The protein below binds the small molecule below.
Small molecule (SMILES): Nc1nc2c(ncn2[C@@H]2O[C@H](CO[P](=O)(O)O[P](=O)(O)OP(=O)(O)O)[C@@H](O[P](=O)(O)OC[C@H]3O[C@@H](n4cnc5c(N)ncnc54)[C@H](O)[C@@H]3O[P](=O)(O)OC[C@H]3O[C@@H](n4cnc5c(=O)nc(N)[nH]c54)[C@H](O)[C@@H]3O)[C@H]2O)c(=O)[nH]1

Binding-site contacts:
Ligand atom O3' contacts residue ATP1 of chain 1.N at 2.2 Å (h-bond).
Ligand atom O2' contacts residue MG1 of chain 1.M at 3.1 Å.
Ligand atom PA contacts residue PRO564 of chain 1.C at 3.0 Å.
Ligand atom O2' contacts residue ATP1 of chain 1.N at 3.4 Å (h-bond).
Ligand atom O1B contacts residue ASN568 of chain 1.C at 3.5 Å (h-bond).
Ligand atom N2 contacts residue ALA426 of chain 1.D at 3.3 Å (h-bond).
Ligand atom OP1 contacts residue LYS1073 of chain 1.C at 1.9 Å (salt-bridge).
Ligand atom C2' contacts residue MG1 of chain 1.M at 3.8 Å.
Ligand atom O3' contacts residue MG1 of chain 1.M at 3.0 Å.
Ligand atom P contacts residue LYS1065 of chain 1.C at 3.6 Å.
Ligand atom O3' contacts residue ASP460 of chain 1.D at 3.5 Å (salt-bridge).
Ligand atom O1A contacts residue PRO564 of chain 1.C at 2.6 Å.
Ligand atom OP1 contacts residue GLN688 of chain 1.C at 2.5 Å (h-bond).
Ligand atom C5' contacts residue LYS1073 of chain 1.C at 3.5 Å.
Ligand atom O3' contacts residue GLN688 of chain 1.C at 3.3 Å (h-bond).
Ligand atom C4' contacts residue MG1 of chain 1.M at 3.1 Å.
Ligand atom C5' contacts residue ASP462 of chain 1.D at 3.7 Å.
Ligand atom C3' contacts residue MG1 of chain 1.M at 3.4 Å.
Ligand atom O2' contacts residue ASP464 of chain 1.D at 2.9 Å (salt-bridge).
Ligand atom P contacts residue LYS1073 of chain 1.C at 2.7 Å.
Ligand atom O3' contacts residue ASP462 of chain 1.D at 3.6 Å.
Ligand atom O6 contacts residue ATP1 of chain 1.N at 3.7 Å.
Ligand atom C6 contacts residue ATP1 of chain 1.N at 3.7 Å.
Ligand atom O2A contacts residue PRO564 of chain 1.C at 2.7 Å.
Ligand atom O5' contacts residue LYS1073 of chain 1.C at 3.5 Å (salt-bridge).
Ligand atom P contacts residue GLN688 of chain 1.C at 3.5 Å.
Ligand atom C2' contacts residue ATP1 of chain 1.N at 3.3 Å.
Ligand atom C4' contacts residue ASP464 of chain 1.D at 3.6 Å.
Ligand atom O4' contacts residue ASP464 of chain 1.D at 3.7 Å.
Ligand atom C5' contacts residue HIS1237 of chain 1.C at 3.2 Å.
Ligand atom O3' contacts residue LYS1065 of chain 1.C at 3.2 Å (salt-bridge).
Ligand atom O2' contacts residue ASP460 of chain 1.D at 3.5 Å (salt-bridge).
Ligand atom C4' contacts residue ASP462 of chain 1.D at 3.8 Å.
Ligand atom C3' contacts residue ATP1 of chain 1.N at 3.1 Å.
Ligand atom O2' contacts residue ARG425 of chain 1.D at 2.7 Å (salt-bridge).
Ligand atom C4' contacts residue HIS1237 of chain 1.C at 3.7 Å.
Ligand atom O2B contacts residue ARG529 of chain 1.C at 3.1 Å (salt-bridge).
Ligand atom OP2 contacts residue LYS1073 of chain 1.C at 2.9 Å (salt-bridge).
Ligand atom OP1 contacts residue LYS1065 of chain 1.C at 2.8 Å (salt-bridge).
Ligand atom N1 contacts residue ATP1 of chain 1.N at 3.6 Å.

Sequence of chain 1.D:
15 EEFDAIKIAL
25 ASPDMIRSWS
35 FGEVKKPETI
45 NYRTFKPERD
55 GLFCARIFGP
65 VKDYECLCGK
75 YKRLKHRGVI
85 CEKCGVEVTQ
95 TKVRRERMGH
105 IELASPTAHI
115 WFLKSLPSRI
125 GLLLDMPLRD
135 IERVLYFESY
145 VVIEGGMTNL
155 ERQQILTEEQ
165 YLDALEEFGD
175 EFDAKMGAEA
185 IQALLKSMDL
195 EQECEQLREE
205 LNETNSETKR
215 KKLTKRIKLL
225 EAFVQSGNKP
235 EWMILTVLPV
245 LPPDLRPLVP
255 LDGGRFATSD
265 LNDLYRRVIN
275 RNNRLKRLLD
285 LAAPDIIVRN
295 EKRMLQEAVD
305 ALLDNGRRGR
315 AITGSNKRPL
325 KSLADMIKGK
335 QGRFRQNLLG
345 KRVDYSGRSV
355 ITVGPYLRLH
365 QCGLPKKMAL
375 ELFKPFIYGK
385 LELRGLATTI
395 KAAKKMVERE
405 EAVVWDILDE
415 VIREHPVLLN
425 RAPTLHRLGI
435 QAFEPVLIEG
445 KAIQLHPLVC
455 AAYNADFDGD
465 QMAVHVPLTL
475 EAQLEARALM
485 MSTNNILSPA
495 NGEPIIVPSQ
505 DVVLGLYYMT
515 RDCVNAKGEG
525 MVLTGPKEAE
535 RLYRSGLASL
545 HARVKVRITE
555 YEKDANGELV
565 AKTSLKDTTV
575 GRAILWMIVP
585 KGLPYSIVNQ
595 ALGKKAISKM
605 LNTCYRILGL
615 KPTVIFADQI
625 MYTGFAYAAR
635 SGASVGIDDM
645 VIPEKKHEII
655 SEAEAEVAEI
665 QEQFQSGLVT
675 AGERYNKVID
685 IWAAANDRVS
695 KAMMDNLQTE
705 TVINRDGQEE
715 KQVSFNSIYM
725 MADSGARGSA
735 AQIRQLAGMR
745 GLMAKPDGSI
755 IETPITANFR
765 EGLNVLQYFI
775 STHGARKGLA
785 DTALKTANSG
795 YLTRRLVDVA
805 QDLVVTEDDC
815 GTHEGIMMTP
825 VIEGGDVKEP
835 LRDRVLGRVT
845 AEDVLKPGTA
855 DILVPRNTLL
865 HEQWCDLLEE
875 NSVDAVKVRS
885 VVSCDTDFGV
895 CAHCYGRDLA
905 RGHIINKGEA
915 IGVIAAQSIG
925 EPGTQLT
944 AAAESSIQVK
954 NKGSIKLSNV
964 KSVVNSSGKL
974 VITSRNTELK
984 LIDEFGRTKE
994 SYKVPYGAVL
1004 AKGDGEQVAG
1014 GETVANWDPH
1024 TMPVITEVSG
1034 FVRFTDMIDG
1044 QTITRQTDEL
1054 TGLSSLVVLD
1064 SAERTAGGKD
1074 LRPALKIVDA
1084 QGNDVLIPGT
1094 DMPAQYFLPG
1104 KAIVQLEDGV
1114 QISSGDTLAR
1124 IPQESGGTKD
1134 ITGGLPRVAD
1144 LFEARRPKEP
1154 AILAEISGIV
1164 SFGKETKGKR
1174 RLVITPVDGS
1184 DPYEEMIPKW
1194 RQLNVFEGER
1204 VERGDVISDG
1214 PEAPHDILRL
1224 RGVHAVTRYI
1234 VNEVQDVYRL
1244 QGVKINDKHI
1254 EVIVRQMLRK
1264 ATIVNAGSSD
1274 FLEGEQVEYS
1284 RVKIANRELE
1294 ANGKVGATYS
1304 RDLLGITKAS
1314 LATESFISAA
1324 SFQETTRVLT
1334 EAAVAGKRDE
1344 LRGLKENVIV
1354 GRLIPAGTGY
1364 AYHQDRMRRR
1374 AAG

Sequence of chain 1.C:
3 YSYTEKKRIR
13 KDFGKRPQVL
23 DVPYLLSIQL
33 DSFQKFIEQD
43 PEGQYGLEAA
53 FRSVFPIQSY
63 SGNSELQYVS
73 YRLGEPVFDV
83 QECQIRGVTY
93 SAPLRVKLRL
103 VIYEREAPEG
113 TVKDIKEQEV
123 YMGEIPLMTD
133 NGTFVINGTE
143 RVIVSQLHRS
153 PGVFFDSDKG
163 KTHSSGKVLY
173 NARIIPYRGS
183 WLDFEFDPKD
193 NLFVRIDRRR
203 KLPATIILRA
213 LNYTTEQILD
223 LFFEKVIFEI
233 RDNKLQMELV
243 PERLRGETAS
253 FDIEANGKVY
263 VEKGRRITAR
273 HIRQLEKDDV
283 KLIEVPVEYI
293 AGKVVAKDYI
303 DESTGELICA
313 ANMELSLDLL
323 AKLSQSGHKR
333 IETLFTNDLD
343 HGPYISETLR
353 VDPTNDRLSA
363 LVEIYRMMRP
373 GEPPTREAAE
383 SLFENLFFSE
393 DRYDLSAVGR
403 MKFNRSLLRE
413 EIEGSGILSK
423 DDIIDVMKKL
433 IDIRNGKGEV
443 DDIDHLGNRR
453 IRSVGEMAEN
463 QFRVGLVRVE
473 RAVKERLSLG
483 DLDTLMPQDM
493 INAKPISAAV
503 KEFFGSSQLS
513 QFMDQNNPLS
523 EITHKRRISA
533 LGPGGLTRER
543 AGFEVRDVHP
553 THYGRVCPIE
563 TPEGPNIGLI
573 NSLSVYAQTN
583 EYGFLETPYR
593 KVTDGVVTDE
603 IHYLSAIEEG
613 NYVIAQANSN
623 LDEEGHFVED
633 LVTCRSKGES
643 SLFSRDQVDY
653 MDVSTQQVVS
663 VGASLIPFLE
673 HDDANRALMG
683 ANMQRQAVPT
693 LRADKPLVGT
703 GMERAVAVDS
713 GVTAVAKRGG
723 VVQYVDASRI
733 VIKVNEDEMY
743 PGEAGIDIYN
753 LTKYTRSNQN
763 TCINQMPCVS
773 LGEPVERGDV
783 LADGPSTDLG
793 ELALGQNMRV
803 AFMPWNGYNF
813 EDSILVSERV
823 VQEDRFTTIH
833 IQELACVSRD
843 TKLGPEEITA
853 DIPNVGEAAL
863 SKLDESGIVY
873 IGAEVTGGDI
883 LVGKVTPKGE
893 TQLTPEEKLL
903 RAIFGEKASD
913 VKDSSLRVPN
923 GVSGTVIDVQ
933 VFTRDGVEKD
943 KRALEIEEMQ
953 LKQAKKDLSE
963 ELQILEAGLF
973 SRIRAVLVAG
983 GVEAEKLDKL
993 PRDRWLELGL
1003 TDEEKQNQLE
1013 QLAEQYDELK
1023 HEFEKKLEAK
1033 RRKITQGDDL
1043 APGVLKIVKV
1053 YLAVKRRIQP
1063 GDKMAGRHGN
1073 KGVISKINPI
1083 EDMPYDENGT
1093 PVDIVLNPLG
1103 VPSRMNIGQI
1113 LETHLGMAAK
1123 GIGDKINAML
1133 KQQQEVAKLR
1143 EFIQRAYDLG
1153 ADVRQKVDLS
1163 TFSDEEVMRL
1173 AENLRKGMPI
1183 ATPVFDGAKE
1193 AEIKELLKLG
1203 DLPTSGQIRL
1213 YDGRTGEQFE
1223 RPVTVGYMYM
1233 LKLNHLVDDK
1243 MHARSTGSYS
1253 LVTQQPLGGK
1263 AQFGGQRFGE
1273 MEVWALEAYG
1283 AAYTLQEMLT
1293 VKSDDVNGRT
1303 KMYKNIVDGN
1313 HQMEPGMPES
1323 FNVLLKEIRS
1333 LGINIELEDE